Binding-site contacts:
Ligand atom C28 contacts residue MET82 of chain 1.A at 3.4 Å (hydrophobic).
Ligand atom O02 contacts residue ARG95 of chain 1.A at 2.6 Å (salt-bridge).
Ligand atom C18 contacts residue ALA59 of chain 1.A at 3.7 Å (hydrophobic).
Ligand atom CL contacts residue ALA59 of chain 1.A at 3.2 Å.
Ligand atom C16 contacts residue ALA59 of chain 1.A at 3.7 Å (hydrophobic).
Ligand atom C23 contacts residue MET82 of chain 1.A at 3.6 Å (hydrophobic).
Ligand atom C18 contacts residue HIS56 of chain 1.A at 3.6 Å.
Ligand atom O03 contacts residue ARG95 of chain 1.A at 3.3 Å (salt-bridge).
Ligand atom C22 contacts residue MET82 of chain 1.A at 3.5 Å (hydrophobic).
Ligand atom C36 contacts residue ARG95 of chain 1.A at 3.5 Å.
Ligand atom N03 contacts residue ALA59 of chain 1.A at 3.7 Å.
Ligand atom O04 contacts residue ARG95 of chain 1.A at 3.1 Å (salt-bridge).
Ligand atom C31 contacts residue ARG95 of chain 1.A at 3.2 Å.
Ligand atom C25 contacts residue PHE102 of chain 1.A at 3.6 Å (hydrophobic).
Ligand atom C27 contacts residue MET82 of chain 1.A at 3.5 Å (hydrophobic).
Ligand atom C35 contacts residue ARG95 of chain 1.A at 3.6 Å.
Ligand atom C23 contacts residue PHE102 of chain 1.A at 3.5 Å (hydrophobic).
Ligand atom C29 contacts residue VAL81 of chain 1.A at 3.7 Å (hydrophobic).
Ligand atom C24 contacts residue ILE126 of chain 1.A at 3.6 Å (hydrophobic).
Ligand atom O01 contacts residue LEU99 of chain 1.A at 3.4 Å.
Ligand atom C10 contacts residue VAL85 of chain 1.A at 3.6 Å (hydrophobic).
Ligand atom CL contacts residue MET63 of chain 1.A at 3.4 Å.
Ligand atom C08 contacts residue LEU99 of chain 1.A at 3.6 Å (hydrophobic).
Ligand atom C12 contacts residue ARG95 of chain 1.A at 3.7 Å.
Ligand atom C22 contacts residue PHE102 of chain 1.A at 3.5 Å (hydrophobic).
Ligand atom C29 contacts residue MET82 of chain 1.A at 3.6 Å (hydrophobic).
Ligand atom N02 contacts residue VAL85 of chain 1.A at 3.6 Å.
Ligand atom C17 contacts residue ALA59 of chain 1.A at 3.7 Å (hydrophobic).
Ligand atom C24 contacts residue GLY103 of chain 1.A at 3.6 Å.
Ligand atom C11 contacts residue VAL85 of chain 1.A at 3.7 Å (hydrophobic).
Ligand atom O02 contacts residue VAL85 of chain 1.A at 3.4 Å (h-bond).
Ligand atom C25 contacts residue LEU99 of chain 1.A at 3.6 Å (hydrophobic).
Ligand atom C33 contacts residue ARG95 of chain 1.A at 3.2 Å.
Ligand atom C37 contacts residue ASN92 of chain 1.A at 3.3 Å.
Ligand atom C26 contacts residue MET82 of chain 1.A at 3.6 Å (hydrophobic).
Ligand atom C32 contacts residue ARG95 of chain 1.A at 3.2 Å.
Ligand atom C25 contacts residue MET82 of chain 1.A at 3.6 Å (hydrophobic).
Ligand atom C30 contacts residue ARG95 of chain 1.A at 3.7 Å.
Ligand atom C34 contacts residue ARG95 of chain 1.A at 3.5 Å.
Ligand atom C04 contacts residue PHE60 of chain 1.A at 3.5 Å (hydrophobic).

This small molecule binds to this protein.
Small molecule (SMILES): Cc1cc(OCCCc2c3n(c4c(-c5c(C)nn(C)c5C)c(Cl)ccc24)CCCN(c2cc(C(=O)O)cc4c2ccn4C)C3=O)cc(C)c1Cl

Sequence of chain 1.A:
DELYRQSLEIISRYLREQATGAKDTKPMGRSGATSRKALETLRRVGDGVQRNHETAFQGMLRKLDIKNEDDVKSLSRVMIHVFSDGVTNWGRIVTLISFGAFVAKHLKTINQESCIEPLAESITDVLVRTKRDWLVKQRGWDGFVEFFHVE